This protein binds this small molecule.
Small molecule (SMILES): CC(C)c1cnn2c(NCc3ccccc3)cc(NC[C@H]3CCNC[C@@H]3O)nc12

Sequence of chain 1.A:
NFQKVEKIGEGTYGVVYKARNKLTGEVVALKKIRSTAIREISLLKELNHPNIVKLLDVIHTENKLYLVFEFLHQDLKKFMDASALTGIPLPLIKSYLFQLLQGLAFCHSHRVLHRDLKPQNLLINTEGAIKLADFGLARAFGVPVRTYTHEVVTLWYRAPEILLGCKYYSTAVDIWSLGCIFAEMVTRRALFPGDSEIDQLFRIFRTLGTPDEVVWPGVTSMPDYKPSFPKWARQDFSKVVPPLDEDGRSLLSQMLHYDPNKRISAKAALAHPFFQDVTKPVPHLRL

Binding-site contacts:
Ligand atom C28 contacts residue PHE80 of chain 1.A at 3.6 Å (hydrophobic).
Ligand atom N2 contacts residue LEU134 of chain 1.A at 3.9 Å.
Ligand atom C11 contacts residue LEU83 of chain 1.A at 3.2 Å (hydrophobic).
Ligand atom C45 contacts residue ASP145 of chain 1.A at 3.6 Å.
Ligand atom N6 contacts residue VAL18 of chain 1.A at 3.9 Å.
Ligand atom C14 contacts residue PHE82 of chain 1.A at 3.9 Å (hydrophobic).
Ligand atom C11 contacts residue GLN85 of chain 1.A at 3.7 Å.
Ligand atom C16 contacts residue LYS89 of chain 1.A at 3.8 Å.
Ligand atom N1 contacts residue LEU83 of chain 1.A at 3.2 Å (h-bond).
Ligand atom C27 contacts residue ALA144 of chain 1.A at 3.7 Å (hydrophobic).
Ligand atom C43 contacts residue ASN132 of chain 1.A at 3.2 Å.
Ligand atom C4 contacts residue ILE10 of chain 1.A at 3.7 Å (hydrophobic).
Ligand atom N1 contacts residue LEU134 of chain 1.A at 3.9 Å.
Ligand atom C9 contacts residue LEU134 of chain 1.A at 3.9 Å (hydrophobic).
Ligand atom C26 contacts residue ALA31 of chain 1.A at 3.5 Å (hydrophobic).
Ligand atom C9 contacts residue LEU83 of chain 1.A at 3.8 Å (hydrophobic).
Ligand atom C14 contacts residue ILE10 of chain 1.A at 3.6 Å (hydrophobic).
Ligand atom C13 contacts residue LEU83 of chain 1.A at 3.7 Å (hydrophobic).
Ligand atom C3 contacts residue ILE10 of chain 1.A at 3.5 Å (hydrophobic).
Ligand atom C8 contacts residue LEU134 of chain 1.A at 3.9 Å (hydrophobic).
Ligand atom N2 contacts residue ILE10 of chain 1.A at 3.7 Å.
Ligand atom C26 contacts residue PHE80 of chain 1.A at 3.7 Å (hydrophobic).
Ligand atom C15 contacts residue ILE10 of chain 1.A at 3.6 Å (hydrophobic).
Ligand atom C28 contacts residue ALA31 of chain 1.A at 3.6 Å (hydrophobic).
Ligand atom C7 contacts residue LEU134 of chain 1.A at 3.8 Å (hydrophobic).
Ligand atom C16 contacts residue ILE10 of chain 1.A at 3.7 Å (hydrophobic).
Ligand atom C9 contacts residue ALA31 of chain 1.A at 3.3 Å (hydrophobic).
Ligand atom C45 contacts residue ASN132 of chain 1.A at 3.3 Å.
Ligand atom N10 contacts residue LEU83 of chain 1.A at 2.8 Å (h-bond).
Ligand atom C45 contacts residue ALA144 of chain 1.A at 3.8 Å (hydrophobic).
Ligand atom C40 contacts residue VAL18 of chain 1.A at 3.8 Å (hydrophobic).
Ligand atom C8 contacts residue ALA31 of chain 1.A at 3.3 Å (hydrophobic).
Ligand atom C13 contacts residue PHE82 of chain 1.A at 3.6 Å (hydrophobic).
Ligand atom C13 contacts residue HIS84 of chain 1.A at 3.5 Å.
Ligand atom N44 contacts residue ASP145 of chain 1.A at 3.5 Å (salt-bridge).
Ligand atom N44 contacts residue ASN132 of chain 1.A at 2.6 Å (h-bond).
Ligand atom C28 contacts residue VAL18 of chain 1.A at 3.6 Å (hydrophobic).
Ligand atom C3 contacts residue LEU83 of chain 1.A at 3.9 Å (hydrophobic).
Ligand atom C9 contacts residue GLU81 of chain 1.A at 3.1 Å.
Ligand atom C43 contacts residue GLN131 of chain 1.A at 3.5 Å.